The small molecule below binds the protein below.
Small molecule (SMILES): N[C@@H](CC(=O)O)C(=O)O

Sequence of chain 2.A:
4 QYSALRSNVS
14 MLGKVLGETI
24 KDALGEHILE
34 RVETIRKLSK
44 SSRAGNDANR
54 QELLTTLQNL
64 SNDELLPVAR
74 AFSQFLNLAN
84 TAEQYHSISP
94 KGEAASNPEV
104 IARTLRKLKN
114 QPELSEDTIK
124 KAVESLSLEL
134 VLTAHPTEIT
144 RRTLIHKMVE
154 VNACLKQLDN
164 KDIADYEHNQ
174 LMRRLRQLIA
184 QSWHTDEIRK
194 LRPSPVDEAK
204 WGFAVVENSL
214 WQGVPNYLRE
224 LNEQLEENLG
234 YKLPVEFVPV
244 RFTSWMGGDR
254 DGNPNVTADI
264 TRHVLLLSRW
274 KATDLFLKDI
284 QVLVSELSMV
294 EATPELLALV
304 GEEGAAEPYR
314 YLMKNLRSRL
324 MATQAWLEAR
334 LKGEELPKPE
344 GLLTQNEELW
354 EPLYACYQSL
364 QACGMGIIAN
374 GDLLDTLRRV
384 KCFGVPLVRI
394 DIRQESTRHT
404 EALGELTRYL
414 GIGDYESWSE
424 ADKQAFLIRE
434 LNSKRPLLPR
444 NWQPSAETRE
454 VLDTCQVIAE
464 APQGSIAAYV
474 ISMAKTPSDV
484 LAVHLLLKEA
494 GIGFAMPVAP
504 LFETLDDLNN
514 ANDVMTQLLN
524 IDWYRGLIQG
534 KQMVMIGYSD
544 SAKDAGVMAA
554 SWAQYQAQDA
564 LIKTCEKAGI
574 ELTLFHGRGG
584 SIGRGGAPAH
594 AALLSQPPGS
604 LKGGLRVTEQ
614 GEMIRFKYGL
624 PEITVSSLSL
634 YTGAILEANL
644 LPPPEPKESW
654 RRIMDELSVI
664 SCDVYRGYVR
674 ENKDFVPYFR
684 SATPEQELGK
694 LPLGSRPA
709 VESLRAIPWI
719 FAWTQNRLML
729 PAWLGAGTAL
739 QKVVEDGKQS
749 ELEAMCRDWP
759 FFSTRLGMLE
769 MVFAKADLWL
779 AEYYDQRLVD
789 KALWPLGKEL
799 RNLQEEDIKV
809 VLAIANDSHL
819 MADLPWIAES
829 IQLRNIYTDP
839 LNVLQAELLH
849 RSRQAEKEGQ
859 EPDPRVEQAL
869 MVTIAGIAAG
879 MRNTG

Binding-site contacts:
Ligand atom O contacts residue MET819 of chain 2.A at 3.7 Å.
Ligand atom CB contacts residue MET769 of chain 2.A at 4.3 Å (hydrophobic).
Ligand atom O contacts residue ILE829 of chain 2.A at 4.5 Å.
Ligand atom C contacts residue MET769 of chain 2.A at 3.6 Å (hydrophobic).
Ligand atom CG contacts residue ILE825 of chain 2.A at 4.3 Å (hydrophobic).
Ligand atom CA contacts residue ARG587 of chain 2.A at 4.2 Å.
Ligand atom N contacts residue ASN881 of chain 2.A at 3.2 Å (h-bond).
Ligand atom N contacts residue ARG587 of chain 2.A at 3.0 Å (salt-bridge).
Ligand atom O contacts residue MET769 of chain 2.A at 3.0 Å.
Ligand atom C contacts residue ASN881 of chain 2.A at 4.2 Å.
Ligand atom CB contacts residue ILE829 of chain 2.A at 4.3 Å (hydrophobic).
Ligand atom CG contacts residue LYS773 of chain 2.A at 3.7 Å.
Ligand atom OXT contacts residue MET769 of chain 2.A at 3.6 Å.
Ligand atom OD2 contacts residue ARG880 of chain 2.A at 3.0 Å.
Ligand atom CG contacts residue ASN881 of chain 2.A at 4.0 Å.
Ligand atom OD2 contacts residue ARG832 of chain 2.A at 2.6 Å (salt-bridge).
Ligand atom OD1 contacts residue ARG880 of chain 2.A at 3.7 Å.
Ligand atom O contacts residue ILE825 of chain 2.A at 3.4 Å.
Ligand atom CB contacts residue LYS773 of chain 2.A at 3.2 Å.
Ligand atom CB contacts residue ARG832 of chain 2.A at 4.0 Å.
Ligand atom O contacts residue ARG587 of chain 2.A at 3.0 Å (salt-bridge).
Ligand atom CB contacts residue ASN881 of chain 2.A at 3.5 Å.
Ligand atom CG contacts residue ARG832 of chain 2.A at 2.9 Å.
Ligand atom OD1 contacts residue ARG832 of chain 2.A at 2.8 Å (salt-bridge).
Ligand atom OXT contacts residue ASN881 of chain 2.A at 3.3 Å (h-bond).
Ligand atom OD1 contacts residue ILE825 of chain 2.A at 4.1 Å.
Ligand atom CA contacts residue ILE825 of chain 2.A at 3.6 Å (hydrophobic).
Ligand atom OXT contacts residue ARG587 of chain 2.A at 2.8 Å (salt-bridge).
Ligand atom CB contacts residue ILE825 of chain 2.A at 3.9 Å (hydrophobic).
Ligand atom CA contacts residue ASN881 of chain 2.A at 3.8 Å.
Ligand atom OD2 contacts residue ASN881 of chain 2.A at 4.0 Å.
Ligand atom OD2 contacts residue LYS773 of chain 2.A at 3.1 Å (salt-bridge).
Ligand atom N contacts residue MET616 of chain 2.A at 4.5 Å.
Ligand atom CG contacts residue ARG880 of chain 2.A at 3.8 Å.
Ligand atom CA contacts residue LYS773 of chain 2.A at 4.4 Å.
Ligand atom C contacts residue ILE825 of chain 2.A at 3.9 Å (hydrophobic).
Ligand atom OD2 contacts residue MET879 of chain 2.A at 4.5 Å.
Ligand atom C contacts residue ARG587 of chain 2.A at 3.6 Å.